Binding-site contacts:
Ligand atom C2 contacts residue ASN204 of chain 1.D at 2.4 Å.
Ligand atom C8 contacts residue ILE247 of chain 1.D at 3.7 Å (hydrophobic).
Ligand atom N2 contacts residue ASN204 of chain 1.D at 2.8 Å (h-bond).
Ligand atom O5 contacts residue ASN204 of chain 1.D at 2.4 Å (h-bond).
Ligand atom O7 contacts residue ILE247 of chain 1.D at 3.4 Å.
Ligand atom C8 contacts residue SER244 of chain 1.D at 3.6 Å.
Ligand atom C5 contacts residue ASN204 of chain 1.D at 3.7 Å.
Ligand atom C4 contacts residue ASN204 of chain 1.D at 4.2 Å.
Ligand atom C5 contacts residue THR206 of chain 1.D at 4.2 Å.
Ligand atom C8 contacts residue ASN204 of chain 1.D at 4.4 Å.
Ligand atom O7 contacts residue ASN204 of chain 1.D at 3.3 Å (h-bond).
Ligand atom O7 contacts residue HIS321 of chain 1.D at 4.2 Å.
Ligand atom N2 contacts residue THR206 of chain 1.D at 4.1 Å.
Ligand atom C7 contacts residue ILE247 of chain 1.D at 3.9 Å (hydrophobic).
Ligand atom C2 contacts residue THR206 of chain 1.D at 4.5 Å.
Ligand atom C3 contacts residue ASN204 of chain 1.D at 3.8 Å.
Ligand atom C1 contacts residue THR206 of chain 1.D at 3.9 Å.
Ligand atom C1 contacts residue ASN204 of chain 1.D at 1.4 Å.
Ligand atom C7 contacts residue ASN204 of chain 1.D at 3.2 Å.
Ligand atom C8 contacts residue GLU245 of chain 1.D at 3.7 Å.
Ligand atom O5 contacts residue THR206 of chain 1.D at 4.4 Å.

This small molecule binds to this protein.
Small molecule (SMILES): CC(=O)N[C@@H]1[C@@H](O)[C@H](O)[C@@H](CO)O[C@H]1O

Sequence of chain 1.D:
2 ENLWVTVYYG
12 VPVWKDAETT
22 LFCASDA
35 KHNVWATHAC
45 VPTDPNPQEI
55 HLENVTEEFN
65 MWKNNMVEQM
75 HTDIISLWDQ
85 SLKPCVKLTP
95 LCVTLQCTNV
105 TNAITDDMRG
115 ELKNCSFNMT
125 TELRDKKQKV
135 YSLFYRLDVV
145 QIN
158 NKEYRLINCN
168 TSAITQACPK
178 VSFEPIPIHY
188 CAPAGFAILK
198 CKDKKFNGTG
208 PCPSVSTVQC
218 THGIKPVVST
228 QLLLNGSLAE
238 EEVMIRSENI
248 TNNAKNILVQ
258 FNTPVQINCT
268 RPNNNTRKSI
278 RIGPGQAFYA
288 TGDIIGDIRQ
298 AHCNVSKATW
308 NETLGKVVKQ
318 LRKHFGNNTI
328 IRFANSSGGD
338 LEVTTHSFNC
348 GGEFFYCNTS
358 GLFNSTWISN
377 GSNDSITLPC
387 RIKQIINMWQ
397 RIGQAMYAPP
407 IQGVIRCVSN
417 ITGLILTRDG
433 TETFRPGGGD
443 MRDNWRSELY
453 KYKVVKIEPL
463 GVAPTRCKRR